This small molecule binds to this protein.
Small molecule (SMILES): CC(=O)N[C@@H]1[C@@H](O)[C@H](O)[C@@H](CO)O[C@H]1O

Sequence of chain 2.A:
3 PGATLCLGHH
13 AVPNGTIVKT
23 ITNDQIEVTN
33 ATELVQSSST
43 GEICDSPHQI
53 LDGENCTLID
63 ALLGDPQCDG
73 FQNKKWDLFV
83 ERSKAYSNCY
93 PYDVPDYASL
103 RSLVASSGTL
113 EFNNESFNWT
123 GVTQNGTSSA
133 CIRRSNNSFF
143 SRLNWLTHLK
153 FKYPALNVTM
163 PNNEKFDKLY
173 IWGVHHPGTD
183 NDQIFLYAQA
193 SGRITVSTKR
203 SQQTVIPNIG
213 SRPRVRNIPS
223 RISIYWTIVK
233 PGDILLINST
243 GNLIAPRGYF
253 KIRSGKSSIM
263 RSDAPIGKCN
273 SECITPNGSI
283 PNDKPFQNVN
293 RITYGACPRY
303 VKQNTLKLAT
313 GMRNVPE

Binding-site contacts:
Ligand atom O7 contacts residue ASN240 of chain 1.A at 3.8 Å.
Ligand atom O7 contacts residue ARG195 of chain 1.A at 4.1 Å.
Ligand atom C1 contacts residue ASN240 of chain 1.A at 1.5 Å.
Ligand atom C5 contacts residue ALA157 of chain 1.A at 4.3 Å (hydrophobic).
Ligand atom C4 contacts residue ASN240 of chain 1.A at 4.3 Å.
Ligand atom O7 contacts residue SER241 of chain 1.A at 3.3 Å.
Ligand atom C7 contacts residue THR242 of chain 1.A at 4.0 Å.
Ligand atom C6 contacts residue NAG1 of chain 1.D at 3.7 Å.
Ligand atom C1 contacts residue ASN159 of chain 1.A at 4.2 Å.
Ligand atom O7 contacts residue THR242 of chain 1.A at 3.1 Å.
Ligand atom O3 contacts residue THR242 of chain 1.A at 4.1 Å.
Ligand atom C1 contacts residue LEU158 of chain 1.A at 3.8 Å (hydrophobic).
Ligand atom O5 contacts residue ASN159 of chain 1.A at 3.5 Å.
Ligand atom C8 contacts residue ARG195 of chain 1.A at 4.1 Å.
Ligand atom C5 contacts residue ASN240 of chain 1.A at 3.7 Å.
Ligand atom C7 contacts residue SER241 of chain 1.A at 4.2 Å.
Ligand atom O5 contacts residue ALA157 of chain 1.A at 4.1 Å.
Ligand atom C5 contacts residue NAG1 of chain 1.D at 4.1 Å.
Ligand atom O3 contacts residue ALA157 of chain 1.A at 4.0 Å.
Ligand atom O5 contacts residue ASN240 of chain 1.A at 2.4 Å (h-bond).
Ligand atom O5 contacts residue LEU158 of chain 1.A at 3.6 Å.
Ligand atom C2 contacts residue LEU158 of chain 1.A at 4.4 Å (hydrophobic).
Ligand atom O6 contacts residue ASN159 of chain 1.A at 3.9 Å.
Ligand atom C8 contacts residue ASN240 of chain 1.A at 4.0 Å.
Ligand atom C2 contacts residue ASN240 of chain 1.A at 2.5 Å.
Ligand atom C2 contacts residue ALA157 of chain 1.A at 4.1 Å (hydrophobic).
Ligand atom N2 contacts residue ASN240 of chain 1.A at 2.9 Å (h-bond).
Ligand atom C6 contacts residue ASN159 of chain 1.A at 4.0 Å.
Ligand atom C3 contacts residue ASN240 of chain 1.A at 3.9 Å.
Ligand atom C5 contacts residue ASN159 of chain 1.A at 4.3 Å.
Ligand atom C3 contacts residue ALA157 of chain 1.A at 4.1 Å (hydrophobic).
Ligand atom C4 contacts residue ALA157 of chain 1.A at 3.6 Å (hydrophobic).
Ligand atom C7 contacts residue ASN240 of chain 1.A at 3.5 Å.
Ligand atom O6 contacts residue ALA157 of chain 1.A at 3.7 Å.
Ligand atom C8 contacts residue ILE211 of chain 2.A at 3.8 Å (hydrophobic).

Sequence of chain 1.A:
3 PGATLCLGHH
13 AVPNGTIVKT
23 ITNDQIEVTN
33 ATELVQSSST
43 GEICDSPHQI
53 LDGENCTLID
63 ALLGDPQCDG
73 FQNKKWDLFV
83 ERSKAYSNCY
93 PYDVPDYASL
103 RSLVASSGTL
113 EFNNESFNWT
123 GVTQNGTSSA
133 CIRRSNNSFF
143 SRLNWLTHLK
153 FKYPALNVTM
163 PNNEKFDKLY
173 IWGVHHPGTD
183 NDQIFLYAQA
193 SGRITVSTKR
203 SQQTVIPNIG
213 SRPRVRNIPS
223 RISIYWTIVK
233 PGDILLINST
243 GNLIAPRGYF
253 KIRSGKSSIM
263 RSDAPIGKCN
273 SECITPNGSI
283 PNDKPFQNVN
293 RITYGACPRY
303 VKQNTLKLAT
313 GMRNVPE